A small-molecule ligand and the protein it binds are described below.
Small molecule (SMILES): O=P(O)(O)OC[C@H]1O[C@@H](O)[C@H](O)[C@@H]1O

Binding-site contacts:
Ligand atom O2X contacts residue ARG1428 of chain 1.A at 3.8 Å.
Ligand atom C5 contacts residue ARG1428 of chain 1.A at 3.9 Å.
Ligand atom O4 contacts residue ASP1426 of chain 1.A at 3.2 Å (salt-bridge).
Ligand atom C3 contacts residue HIS1479 of chain 1.A at 4.0 Å.
Ligand atom O1X contacts residue ASP1460 of chain 1.A at 3.4 Å (salt-bridge).
Ligand atom O4 contacts residue ARG1428 of chain 1.A at 3.2 Å (salt-bridge).
Ligand atom O2 contacts residue HIS1479 of chain 1.A at 2.5 Å (h-bond).
Ligand atom O1X contacts residue GLY1370 of chain 1.A at 3.1 Å (h-bond).
Ligand atom O3X contacts residue AMP1 of chain 1.F at 3.4 Å.
Ligand atom C1 contacts residue ASP1426 of chain 1.A at 3.4 Å.
Ligand atom C4 contacts residue ARG1428 of chain 1.A at 3.9 Å.
Ligand atom O3X contacts residue PHE1372 of chain 1.A at 3.4 Å.
Ligand atom O1 contacts residue VAL1435 of chain 1.A at 3.4 Å.
Ligand atom P' contacts residue AMP1 of chain 1.F at 3.9 Å.
Ligand atom O1 contacts residue CYS1424 of chain 1.A at 3.0 Å (h-bond).
Ligand atom O1X contacts residue MG1 of chain 1.J at 2.4 Å.
Ligand atom P' contacts residue ARG1360 of chain 1.A at 3.8 Å.
Ligand atom O1X contacts residue GLU1390 of chain 1.A at 3.0 Å (salt-bridge).
Ligand atom O2X contacts residue ARG1360 of chain 1.A at 3.2 Å (salt-bridge).
Ligand atom O5 contacts residue GLY1370 of chain 1.A at 3.3 Å (h-bond).
Ligand atom O3 contacts residue HIS1479 of chain 1.A at 3.0 Å (h-bond).
Ligand atom O5 contacts residue MG1 of chain 1.I at 3.3 Å.
Ligand atom O2X contacts residue AMP1 of chain 1.F at 3.0 Å (h-bond).
Ligand atom C2 contacts residue ASP1330 of chain 1.A at 3.4 Å.
Ligand atom O3X contacts residue GLY1371 of chain 1.A at 3.5 Å.
Ligand atom C3 contacts residue ASP1330 of chain 1.A at 3.4 Å.
Ligand atom O1X contacts residue AMP1 of chain 1.F at 4.0 Å.
Ligand atom P' contacts residue MG1 of chain 1.I at 3.2 Å.
Ligand atom C2 contacts residue HIS1479 of chain 1.A at 3.7 Å.
Ligand atom O4 contacts residue PHE1476 of chain 1.A at 3.9 Å.
Ligand atom O1 contacts residue ASP1426 of chain 1.A at 3.2 Å (salt-bridge).
Ligand atom O1X contacts residue MG1 of chain 1.I at 2.1 Å.
Ligand atom P' contacts residue GLY1370 of chain 1.A at 3.6 Å.
Ligand atom P' contacts residue MG1 of chain 1.J at 3.4 Å.
Ligand atom O2 contacts residue ASP1330 of chain 1.A at 2.6 Å (salt-bridge).
Ligand atom O3X contacts residue GLY1370 of chain 1.A at 3.9 Å.
Ligand atom O3 contacts residue ASP1330 of chain 1.A at 3.4 Å (salt-bridge).
Ligand atom O3 contacts residue ILE1368 of chain 1.A at 3.8 Å.
Ligand atom O5 contacts residue ARG1360 of chain 1.A at 3.4 Å (salt-bridge).
Ligand atom O3X contacts residue MG1 of chain 1.J at 3.4 Å.

Sequence of chain 1.A:
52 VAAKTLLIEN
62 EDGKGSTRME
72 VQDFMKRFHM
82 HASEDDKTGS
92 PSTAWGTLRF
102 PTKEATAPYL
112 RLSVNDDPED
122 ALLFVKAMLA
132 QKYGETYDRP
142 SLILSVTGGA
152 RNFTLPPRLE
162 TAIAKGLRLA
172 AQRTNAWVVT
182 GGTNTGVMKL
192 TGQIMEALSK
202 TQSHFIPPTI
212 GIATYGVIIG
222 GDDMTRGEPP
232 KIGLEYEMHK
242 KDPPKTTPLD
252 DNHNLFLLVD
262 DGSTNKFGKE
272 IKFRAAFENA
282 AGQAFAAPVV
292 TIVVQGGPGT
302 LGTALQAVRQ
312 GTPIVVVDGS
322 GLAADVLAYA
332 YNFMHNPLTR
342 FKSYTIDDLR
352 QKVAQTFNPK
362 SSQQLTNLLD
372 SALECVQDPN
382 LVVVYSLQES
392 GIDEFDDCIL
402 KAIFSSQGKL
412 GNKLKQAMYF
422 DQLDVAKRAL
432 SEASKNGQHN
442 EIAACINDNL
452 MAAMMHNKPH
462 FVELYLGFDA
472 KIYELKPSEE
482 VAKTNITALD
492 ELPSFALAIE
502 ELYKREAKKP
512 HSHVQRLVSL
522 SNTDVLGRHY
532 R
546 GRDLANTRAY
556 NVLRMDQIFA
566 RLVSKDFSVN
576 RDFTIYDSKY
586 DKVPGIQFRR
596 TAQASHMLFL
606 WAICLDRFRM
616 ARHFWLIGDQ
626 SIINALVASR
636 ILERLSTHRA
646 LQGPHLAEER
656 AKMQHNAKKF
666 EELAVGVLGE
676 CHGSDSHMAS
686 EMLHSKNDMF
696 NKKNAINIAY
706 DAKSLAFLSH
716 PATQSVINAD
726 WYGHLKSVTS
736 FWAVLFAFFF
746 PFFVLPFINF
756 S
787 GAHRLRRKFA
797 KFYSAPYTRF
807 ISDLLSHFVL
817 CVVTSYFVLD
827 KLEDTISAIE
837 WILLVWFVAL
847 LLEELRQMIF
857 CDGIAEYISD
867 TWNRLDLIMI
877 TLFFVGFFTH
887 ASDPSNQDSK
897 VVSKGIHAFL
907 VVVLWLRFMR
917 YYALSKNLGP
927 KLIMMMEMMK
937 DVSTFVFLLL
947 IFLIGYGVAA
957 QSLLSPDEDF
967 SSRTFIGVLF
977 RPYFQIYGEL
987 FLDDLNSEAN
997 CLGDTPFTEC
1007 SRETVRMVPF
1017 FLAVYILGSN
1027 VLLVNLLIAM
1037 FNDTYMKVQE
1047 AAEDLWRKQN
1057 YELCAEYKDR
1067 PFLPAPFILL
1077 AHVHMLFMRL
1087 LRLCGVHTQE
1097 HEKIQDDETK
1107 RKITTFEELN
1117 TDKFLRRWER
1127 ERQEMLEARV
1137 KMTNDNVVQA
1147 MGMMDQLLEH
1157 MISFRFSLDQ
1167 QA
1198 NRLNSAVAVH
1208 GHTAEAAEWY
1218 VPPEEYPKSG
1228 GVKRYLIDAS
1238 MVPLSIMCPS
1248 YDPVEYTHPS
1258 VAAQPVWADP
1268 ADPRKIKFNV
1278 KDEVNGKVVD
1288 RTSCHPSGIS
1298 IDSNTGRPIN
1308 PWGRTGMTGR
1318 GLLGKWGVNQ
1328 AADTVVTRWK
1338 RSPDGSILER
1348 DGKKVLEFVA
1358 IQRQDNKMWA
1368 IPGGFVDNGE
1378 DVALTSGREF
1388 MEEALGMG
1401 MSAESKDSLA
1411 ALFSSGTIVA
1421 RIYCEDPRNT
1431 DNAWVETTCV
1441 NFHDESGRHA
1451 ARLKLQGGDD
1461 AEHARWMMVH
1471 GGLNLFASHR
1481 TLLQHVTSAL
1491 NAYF